A small-molecule ligand and the protein it binds are described below.
Small molecule (SMILES): CNCCN(C)c1cccc(CCc2cc(C)cc(N)n2)c1

Binding-site contacts:
Ligand atom C02 contacts residue PRO269 of chain 1.A at 3.7 Å (hydrophobic).
Ligand atom C07 contacts residue PRO269 of chain 1.A at 3.7 Å (hydrophobic).
Ligand atom N20 contacts residue HEM1 of chain 1.C at 3.8 Å.
Ligand atom C04 contacts residue PRO269 of chain 1.A at 3.9 Å (hydrophobic).
Ligand atom C14 contacts residue VAL271 of chain 1.A at 3.5 Å (hydrophobic).
Ligand atom C09 contacts residue GLU296 of chain 1.A at 3.3 Å.
Ligand atom C11 contacts residue HEM1 of chain 1.C at 3.7 Å.
Ligand atom C08 contacts residue GLU296 of chain 1.A at 3.2 Å.
Ligand atom C15 contacts residue VAL271 of chain 1.A at 3.6 Å (hydrophobic).
Ligand atom C11 contacts residue VAL271 of chain 1.A at 3.6 Å (hydrophobic).
Ligand atom C07 contacts residue HEM1 of chain 1.C at 3.6 Å.
Ligand atom C13 contacts residue VAL271 of chain 1.A at 3.5 Å (hydrophobic).
Ligand atom C14 contacts residue HEM1 of chain 1.C at 3.3 Å.
Ligand atom C12 contacts residue VAL271 of chain 1.A at 3.6 Å (hydrophobic).
Ligand atom C02 contacts residue HEM1 of chain 1.C at 3.5 Å.
Ligand atom C16 contacts residue HEM1 of chain 1.C at 3.6 Å.
Ligand atom C07 contacts residue GLY290 of chain 1.A at 3.5 Å.
Ligand atom N01 contacts residue GLU296 of chain 1.A at 2.7 Å (salt-bridge).
Ligand atom C06 contacts residue GLU296 of chain 1.A at 3.4 Å.
Ligand atom N02 contacts residue TRP291 of chain 1.A at 2.7 Å (h-bond).
Ligand atom C06 contacts residue PRO269 of chain 1.A at 3.8 Å (hydrophobic).
Ligand atom C13 contacts residue HEM1 of chain 1.C at 3.3 Å.
Ligand atom N02 contacts residue TYR292 of chain 1.A at 3.6 Å.
Ligand atom C21 contacts residue TRP382 of chain 1.A at 3.4 Å (hydrophobic).
Ligand atom C07 contacts residue SER289 of chain 1.A at 3.8 Å.
Ligand atom C03 contacts residue PRO269 of chain 1.A at 3.7 Å (hydrophobic).
Ligand atom C07 contacts residue PHE288 of chain 1.A at 3.8 Å (hydrophobic).
Ligand atom C02 contacts residue TRP291 of chain 1.A at 3.7 Å (hydrophobic).
Ligand atom C09 contacts residue HEM1 of chain 1.C at 3.3 Å.
Ligand atom C03 contacts residue HEM1 of chain 1.C at 3.3 Å.
Ligand atom N20 contacts residue TRP382 of chain 1.A at 3.5 Å.
Ligand atom C17 contacts residue ASN273 of chain 1.A at 3.9 Å.
Ligand atom N02 contacts residue GLU296 of chain 1.A at 2.7 Å (salt-bridge).
Ligand atom C16 contacts residue VAL271 of chain 1.A at 3.6 Å (hydrophobic).
Ligand atom C02 contacts residue GLU296 of chain 1.A at 3.4 Å.
Ligand atom C21 contacts residue H4B1 of chain 1.D at 3.8 Å.
Ligand atom C12 contacts residue HEM1 of chain 1.C at 3.5 Å.
Ligand atom N01 contacts residue PRO269 of chain 1.A at 3.7 Å.
Ligand atom C05 contacts residue VAL271 of chain 1.A at 3.7 Å (hydrophobic).
Ligand atom N02 contacts residue HEM1 of chain 1.C at 3.2 Å.

Sequence of chain 1.A:
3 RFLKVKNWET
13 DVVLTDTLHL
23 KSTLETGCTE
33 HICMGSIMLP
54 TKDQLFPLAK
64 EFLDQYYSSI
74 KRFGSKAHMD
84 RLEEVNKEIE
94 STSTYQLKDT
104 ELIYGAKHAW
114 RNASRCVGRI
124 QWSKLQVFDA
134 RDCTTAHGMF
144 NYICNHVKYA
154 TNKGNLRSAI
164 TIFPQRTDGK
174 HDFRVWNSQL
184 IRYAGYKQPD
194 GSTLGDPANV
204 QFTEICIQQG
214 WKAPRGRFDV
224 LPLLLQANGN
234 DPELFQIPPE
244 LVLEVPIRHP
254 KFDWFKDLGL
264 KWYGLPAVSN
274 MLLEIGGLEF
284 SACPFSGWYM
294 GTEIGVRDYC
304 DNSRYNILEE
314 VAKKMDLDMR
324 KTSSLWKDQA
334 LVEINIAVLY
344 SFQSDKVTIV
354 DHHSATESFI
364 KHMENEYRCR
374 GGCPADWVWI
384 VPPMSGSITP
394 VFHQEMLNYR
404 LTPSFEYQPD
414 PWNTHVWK